Sequence of chain 1.B:
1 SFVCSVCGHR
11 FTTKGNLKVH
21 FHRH

Sequence of chain 1.A:
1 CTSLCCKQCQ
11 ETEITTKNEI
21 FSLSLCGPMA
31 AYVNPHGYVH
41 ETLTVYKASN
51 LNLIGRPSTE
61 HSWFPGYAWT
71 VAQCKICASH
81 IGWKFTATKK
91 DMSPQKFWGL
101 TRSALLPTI

Binding-site contacts:
Ligand atom CD contacts residue TRP63 of chain 1.A at 3.5 Å (hydrophobic).
Ligand atom OAS contacts residue VAL6 of chain 1.B at 3.4 Å (h-bond).
Ligand atom OAS contacts residue ASN34 of chain 1.A at 3.0 Å (h-bond).
Ligand atom CAF contacts residue PRO35 of chain 1.A at 3.6 Å (hydrophobic).
Ligand atom CAC contacts residue CYS4 of chain 1.B at 3.4 Å (hydrophobic).
Ligand atom CAG contacts residue ASN34 of chain 1.A at 3.6 Å.
Ligand atom OAS contacts residue CYS7 of chain 1.B at 3.4 Å.
Ligand atom NE2 contacts residue TRP63 of chain 1.A at 3.2 Å.
Ligand atom O contacts residue HIS61 of chain 1.A at 3.6 Å (h-bond).
Ligand atom NE2 contacts residue HIS61 of chain 1.A at 3.0 Å (h-bond).
Ligand atom O contacts residue ASN34 of chain 1.A at 3.5 Å.
Ligand atom CB contacts residue TRP69 of chain 1.A at 3.5 Å (hydrophobic).
Ligand atom CAI contacts residue PRO35 of chain 1.A at 3.7 Å (hydrophobic).
Ligand atom OE1 contacts residue SER62 of chain 1.A at 3.5 Å.
Ligand atom OAR contacts residue TRP69 of chain 1.A at 3.2 Å.
Ligand atom CD contacts residue TRP69 of chain 1.A at 3.8 Å (hydrophobic).
Ligand atom CAC contacts residue VAL3 of chain 1.B at 3.8 Å (hydrophobic).
Ligand atom CAE contacts residue GLY8 of chain 1.B at 3.6 Å.
Ligand atom OE1 contacts residue PHE85 of chain 1.A at 3.2 Å.
Ligand atom CAE contacts residue ASN34 of chain 1.A at 3.8 Å.
Ligand atom CAA contacts residue PRO35 of chain 1.A at 3.4 Å (hydrophobic).
Ligand atom CAG contacts residue CYS7 of chain 1.B at 3.8 Å (hydrophobic).
Ligand atom OAR contacts residue GLU60 of chain 1.A at 3.6 Å (salt-bridge).
Ligand atom OE1 contacts residue TRP63 of chain 1.A at 3.0 Å (h-bond).
Ligand atom C contacts residue TRP63 of chain 1.A at 3.4 Å (hydrophobic).
Ligand atom O contacts residue TRP63 of chain 1.A at 3.4 Å (h-bond).
Ligand atom CAD contacts residue ASN34 of chain 1.A at 3.6 Å.
Ligand atom CAI contacts residue TRP69 of chain 1.A at 3.7 Å (hydrophobic).
Ligand atom CB contacts residue TRP83 of chain 1.A at 3.7 Å (hydrophobic).
Ligand atom CAC contacts residue GLY8 of chain 1.B at 3.6 Å.
Ligand atom OAR contacts residue HIS61 of chain 1.A at 3.5 Å.
Ligand atom CAC contacts residue HIS36 of chain 1.A at 3.6 Å.
Ligand atom O contacts residue PRO35 of chain 1.A at 3.3 Å.
Ligand atom CAD contacts residue GLY8 of chain 1.B at 3.2 Å.
Ligand atom CG contacts residue TRP69 of chain 1.A at 3.5 Å (hydrophobic).
Ligand atom CAD contacts residue CYS4 of chain 1.B at 3.5 Å (hydrophobic).
Ligand atom C contacts residue HIS61 of chain 1.A at 3.7 Å.
Ligand atom CAB contacts residue PRO35 of chain 1.A at 3.8 Å (hydrophobic).
Ligand atom CAD contacts residue SER5 of chain 1.B at 3.8 Å.
Ligand atom OAT contacts residue VAL3 of chain 1.B at 3.5 Å.

The protein below binds the small molecule below.
Small molecule (SMILES): O=C1CC[C@H](N2C(=O)c3ccc(O)cc3C2=O)C(=O)N1